Sequence of chain 1.C:
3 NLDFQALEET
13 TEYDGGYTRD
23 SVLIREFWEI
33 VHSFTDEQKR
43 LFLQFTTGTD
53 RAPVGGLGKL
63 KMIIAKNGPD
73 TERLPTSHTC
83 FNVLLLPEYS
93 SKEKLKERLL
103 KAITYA

Sequence of chain 2.A:
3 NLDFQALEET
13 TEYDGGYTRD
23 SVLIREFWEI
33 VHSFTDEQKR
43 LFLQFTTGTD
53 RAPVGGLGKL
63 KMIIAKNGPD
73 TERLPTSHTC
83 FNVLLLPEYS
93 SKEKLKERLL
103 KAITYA

A protein and the small-molecule ligand that binds it are described below.
Small molecule (SMILES): COc1cc2nc3c(cccc13)NC(=O)c1cccc(n1)CNC(=O)c1cc(CN)c3cccc(c3n1)NC(=O)c1cccc(n1)CNC(=O)CSC[C@@H](C(=O)NCC(N)=O)NC(=O)[C@H](CCCCN)NC(=O)[C@H](CCC(N)=O)NC(=O)[C@H](Cc1ccc(O)cc1)NC(=O)[C@H](C(C)C)NC(=O)[C@H](Cc1ccc(O)cc1)NC(=O)[C@H](CCCN=C(N)N)NC(=O)[C@H](CC1=c3ccccc3=NC1)NC(=O)[C@H](Cc1ccccc1)NC(=O)CNC2=O

Binding-site contacts:
Ligand atom N4 contacts residue PHE83 of chain 2.A at 3.4 Å.
Ligand atom CD1 contacts residue ASP16 of chain 1.C at 3.3 Å.
Ligand atom C contacts residue ASP16 of chain 1.C at 3.8 Å.
Ligand atom C99 contacts residue PHE83 of chain 2.A at 3.4 Å (hydrophobic).
Ligand atom C103 contacts residue ILE65 of chain 2.A at 3.7 Å (hydrophobic).
Ligand atom NZ contacts residue PHE83 of chain 1.C at 3.0 Å (h-bond).
Ligand atom N contacts residue ASP16 of chain 1.C at 3.0 Å (salt-bridge).
Ligand atom CB contacts residue ASP16 of chain 1.C at 3.7 Å.
Ligand atom C100 contacts residue PHE83 of chain 2.A at 3.3 Å (hydrophobic).
Ligand atom C101 contacts residue PHE83 of chain 2.A at 3.4 Å (hydrophobic).
Ligand atom NZ contacts residue LEU62 of chain 1.C at 3.5 Å (h-bond).
Ligand atom NE contacts residue ASP16 of chain 1.C at 3.6 Å (salt-bridge).
Ligand atom CA contacts residue PHE83 of chain 2.A at 3.7 Å (hydrophobic).
Ligand atom NH1 contacts residue TYR15 of chain 1.C at 2.8 Å (h-bond).
Ligand atom O contacts residue PHE83 of chain 2.A at 3.8 Å.
Ligand atom CD2 contacts residue PHE83 of chain 1.C at 3.8 Å (hydrophobic).
Ligand atom CB contacts residue ASP16 of chain 1.C at 3.8 Å.
Ligand atom CH2 contacts residue LYS68 of chain 1.C at 3.1 Å.
Ligand atom N11 contacts residue PHE83 of chain 2.A at 3.4 Å.
Ligand atom OZ1 contacts residue PHE83 of chain 2.A at 3.3 Å.
Ligand atom CG contacts residue VAL85 of chain 1.C at 3.8 Å (hydrophobic).
Ligand atom OZ1 contacts residue PHE83 of chain 1.C at 3.6 Å.
Ligand atom NZ contacts residue LYS63 of chain 1.C at 2.8 Å (salt-bridge).
Ligand atom CE2 contacts residue PHE83 of chain 1.C at 3.8 Å (hydrophobic).
Ligand atom CZ3 contacts residue LYS68 of chain 1.C at 3.8 Å.
Ligand atom CE contacts residue LYS63 of chain 1.C at 3.3 Å.
Ligand atom CZ3 contacts residue ALA67 of chain 1.C at 3.8 Å (hydrophobic).
Ligand atom C contacts residue PHE83 of chain 2.A at 3.5 Å (hydrophobic).
Ligand atom CD2 contacts residue VAL85 of chain 1.C at 3.5 Å (hydrophobic).
Ligand atom N contacts residue PHE83 of chain 2.A at 3.4 Å.
Ligand atom CZ contacts residue VAL85 of chain 1.C at 3.8 Å (hydrophobic).
Ligand atom CE2 contacts residue VAL85 of chain 1.C at 3.5 Å (hydrophobic).
Ligand atom CA contacts residue ASP16 of chain 1.C at 3.8 Å.
Ligand atom CZ contacts residue TYR15 of chain 1.C at 3.7 Å (hydrophobic).
Ligand atom N contacts residue ASP16 of chain 1.C at 3.4 Å (salt-bridge).
Ligand atom OH contacts residue HIS80 of chain 1.C at 3.0 Å (h-bond).
Ligand atom CE contacts residue PHE83 of chain 1.C at 3.5 Å (hydrophobic).
Ligand atom CD contacts residue PHE83 of chain 1.C at 3.7 Å (hydrophobic).
Ligand atom CE contacts residue ILE65 of chain 1.C at 3.8 Å (hydrophobic).
Ligand atom CZ3 contacts residue GLY17 of chain 1.C at 3.7 Å.